Binding-site contacts:
Ligand atom C2 contacts residue ILE262 of chain 1.B at 3.6 Å (hydrophobic).
Ligand atom C19 contacts residue GLY297 of chain 1.B at 3.9 Å.
Ligand atom C1 contacts residue GLN295 of chain 1.B at 3.9 Å.
Ligand atom O2 contacts residue GLN295 of chain 1.B at 2.9 Å (h-bond).
Ligand atom C4 contacts residue PHE298 of chain 1.B at 3.8 Å (hydrophobic).
Ligand atom C26 contacts residue LEU245 of chain 1.B at 3.5 Å (hydrophobic).
Ligand atom C1 contacts residue THR259 of chain 1.B at 3.9 Å.
Ligand atom O1 contacts residue PHE298 of chain 1.B at 3.7 Å.
Ligand atom C3 contacts residue TYR85 of chain 1.B at 3.9 Å (hydrophobic).
Ligand atom C8 contacts residue MET263 of chain 1.B at 3.9 Å (hydrophobic).
Ligand atom C3 contacts residue PHE298 of chain 1.B at 3.8 Å (hydrophobic).
Ligand atom C21 contacts residue MET199 of chain 1.B at 3.7 Å (hydrophobic).
Ligand atom C8 contacts residue PHE298 of chain 1.B at 3.8 Å (hydrophobic).
Ligand atom C18 contacts residue GLY297 of chain 1.B at 3.9 Å.
Ligand atom C5 contacts residue PHE298 of chain 1.B at 3.7 Å (hydrophobic).
Ligand atom C2 contacts residue PHE298 of chain 1.B at 3.4 Å (hydrophobic).
Ligand atom O4 contacts residue PHE298 of chain 1.B at 3.4 Å.
Ligand atom C18 contacts residue PHE298 of chain 1.B at 3.8 Å (hydrophobic).
Ligand atom C7 contacts residue GLN295 of chain 1.B at 4.0 Å.
Ligand atom O6 contacts residue MET199 of chain 1.B at 3.3 Å.
Ligand atom O3 contacts residue MET283 of chain 1.B at 3.4 Å.
Ligand atom C7 contacts residue ILE262 of chain 1.B at 3.9 Å (hydrophobic).
Ligand atom C3 contacts residue ASN247 of chain 1.B at 3.7 Å.
Ligand atom C1 contacts residue ILE262 of chain 1.B at 3.8 Å (hydrophobic).
Ligand atom C15 contacts residue MET283 of chain 1.B at 3.9 Å (hydrophobic).
Ligand atom O1 contacts residue GLN295 of chain 1.B at 3.0 Å (h-bond).
Ligand atom C6 contacts residue PHE298 of chain 1.B at 3.6 Å (hydrophobic).
Ligand atom C25 contacts residue LEU245 of chain 1.B at 3.9 Å (hydrophobic).
Ligand atom O1 contacts residue ILE262 of chain 1.B at 3.5 Å.
Ligand atom C8 contacts residue MET283 of chain 1.B at 3.8 Å (hydrophobic).
Ligand atom C1 contacts residue ASN247 of chain 1.B at 3.6 Å.
Ligand atom O2 contacts residue PHE298 of chain 1.B at 3.5 Å.
Ligand atom O2 contacts residue ILE262 of chain 1.B at 4.0 Å.
Ligand atom C23 contacts residue HIS86 of chain 1.B at 3.9 Å.
Ligand atom O4 contacts residue MET283 of chain 1.B at 3.7 Å.
Ligand atom C18 contacts residue SER294 of chain 1.B at 3.5 Å.
Ligand atom C7 contacts residue PHE298 of chain 1.B at 3.4 Å (hydrophobic).
Ligand atom C25 contacts residue MET199 of chain 1.B at 3.7 Å (hydrophobic).
Ligand atom C17 contacts residue PHE298 of chain 1.B at 3.9 Å (hydrophobic).
Ligand atom C8 contacts residue GLN295 of chain 1.B at 3.5 Å.

This small molecule binds to this protein.
Small molecule (SMILES): COc1ccc(C2=NN(C3CCN(C(=O)CN4C(=O)CCC4=O)CC3)C(=O)[C@@H]3CC=CC[C@H]23)cc1OC

Sequence of chain 1.B:
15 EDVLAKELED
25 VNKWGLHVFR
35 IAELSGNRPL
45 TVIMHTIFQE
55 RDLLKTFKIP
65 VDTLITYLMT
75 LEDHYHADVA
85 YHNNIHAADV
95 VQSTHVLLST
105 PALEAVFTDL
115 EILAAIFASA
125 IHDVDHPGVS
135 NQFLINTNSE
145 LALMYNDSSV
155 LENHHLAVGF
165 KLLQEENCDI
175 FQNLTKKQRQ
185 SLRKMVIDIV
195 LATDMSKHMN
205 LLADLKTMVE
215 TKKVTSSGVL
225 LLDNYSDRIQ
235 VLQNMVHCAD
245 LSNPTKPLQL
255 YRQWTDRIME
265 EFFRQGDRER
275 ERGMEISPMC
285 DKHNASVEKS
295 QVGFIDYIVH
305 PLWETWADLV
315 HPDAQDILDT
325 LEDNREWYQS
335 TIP